Sequence of chain 1.A:
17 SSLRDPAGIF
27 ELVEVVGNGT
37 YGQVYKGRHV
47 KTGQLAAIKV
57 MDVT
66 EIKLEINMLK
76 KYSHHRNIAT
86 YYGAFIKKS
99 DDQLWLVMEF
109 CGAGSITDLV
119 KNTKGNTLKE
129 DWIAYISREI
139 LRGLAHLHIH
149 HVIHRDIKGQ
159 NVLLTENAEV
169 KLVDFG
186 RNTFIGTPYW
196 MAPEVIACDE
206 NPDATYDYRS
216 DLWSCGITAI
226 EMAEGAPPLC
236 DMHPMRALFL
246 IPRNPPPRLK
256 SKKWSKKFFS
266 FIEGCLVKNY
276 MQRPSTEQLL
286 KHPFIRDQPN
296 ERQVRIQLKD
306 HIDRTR

Binding-site contacts:
Ligand atom C10 contacts residue VAL32 of chain 1.A at 3.4 Å (hydrophobic).
Ligand atom C3 contacts residue VAL40 of chain 1.A at 3.8 Å (hydrophobic).
Ligand atom C6 contacts residue ASP172 of chain 1.A at 3.1 Å.
Ligand atom C6 contacts residue LYS55 of chain 1.A at 3.8 Å.
Ligand atom N18 contacts residue ALA53 of chain 1.A at 3.3 Å.
Ligand atom C2 contacts residue VAL171 of chain 1.A at 3.7 Å (hydrophobic).
Ligand atom C8 contacts residue VAL171 of chain 1.A at 3.5 Å (hydrophobic).
Ligand atom C13 contacts residue VAL171 of chain 1.A at 3.5 Å (hydrophobic).
Ligand atom C1 contacts residue ASP172 of chain 1.A at 3.3 Å.
Ligand atom C16 contacts residue CYS109 of chain 1.A at 3.3 Å (hydrophobic).
Ligand atom C13 contacts residue ALA53 of chain 1.A at 3.8 Å (hydrophobic).
Ligand atom C14 contacts residue LEU161 of chain 1.A at 3.3 Å (hydrophobic).
Ligand atom C9 contacts residue VAL40 of chain 1.A at 3.6 Å (hydrophobic).
Ligand atom C13 contacts residue MET106 of chain 1.A at 3.9 Å (hydrophobic).
Ligand atom N18 contacts residue VAL171 of chain 1.A at 3.7 Å.
Ligand atom C10 contacts residue TYR37 of chain 1.A at 3.4 Å (hydrophobic).
Ligand atom C11 contacts residue LEU161 of chain 1.A at 3.4 Å (hydrophobic).
Ligand atom N15 contacts residue CYS109 of chain 1.A at 3.1 Å (h-bond).
Ligand atom N15 contacts residue LEU161 of chain 1.A at 3.4 Å.
Ligand atom N18 contacts residue LEU161 of chain 1.A at 4.0 Å.
Ligand atom C14 contacts residue ALA53 of chain 1.A at 3.3 Å (hydrophobic).
Ligand atom CL7 contacts residue LYS55 of chain 1.A at 3.6 Å.
Ligand atom N18 contacts residue GLU107 of chain 1.A at 2.8 Å (salt-bridge).
Ligand atom C3 contacts residue VAL171 of chain 1.A at 3.5 Å (hydrophobic).
Ligand atom C8 contacts residue VAL40 of chain 1.A at 3.6 Å (hydrophobic).
Ligand atom C9 contacts residue TYR37 of chain 1.A at 3.4 Å (hydrophobic).
Ligand atom C2 contacts residue VAL40 of chain 1.A at 4.0 Å (hydrophobic).
Ligand atom N15 contacts residue ALA53 of chain 1.A at 3.8 Å.
Ligand atom C12 contacts residue ALA53 of chain 1.A at 3.5 Å (hydrophobic).
Ligand atom C14 contacts residue GLU107 of chain 1.A at 3.8 Å.
Ligand atom N17 contacts residue VAL32 of chain 1.A at 3.9 Å.
Ligand atom C12 contacts residue LEU161 of chain 1.A at 3.3 Å (hydrophobic).
Ligand atom C16 contacts residue LEU161 of chain 1.A at 3.6 Å (hydrophobic).
Ligand atom C4 contacts residue MET106 of chain 1.A at 3.8 Å (hydrophobic).
Ligand atom N15 contacts residue PHE108 of chain 1.A at 3.7 Å.
Ligand atom C16 contacts residue PHE108 of chain 1.A at 3.5 Å (hydrophobic).
Ligand atom C12 contacts residue VAL171 of chain 1.A at 3.9 Å (hydrophobic).
Ligand atom N18 contacts residue MET106 of chain 1.A at 3.5 Å.
Ligand atom N17 contacts residue LEU161 of chain 1.A at 3.5 Å.
Ligand atom C2 contacts residue TYR37 of chain 1.A at 3.5 Å (hydrophobic).

The protein below binds the small molecule below.
Small molecule (SMILES): Nc1ncnc2ccc(-c3cccc(Cl)c3)cc12